Sequence of chain 1.K:
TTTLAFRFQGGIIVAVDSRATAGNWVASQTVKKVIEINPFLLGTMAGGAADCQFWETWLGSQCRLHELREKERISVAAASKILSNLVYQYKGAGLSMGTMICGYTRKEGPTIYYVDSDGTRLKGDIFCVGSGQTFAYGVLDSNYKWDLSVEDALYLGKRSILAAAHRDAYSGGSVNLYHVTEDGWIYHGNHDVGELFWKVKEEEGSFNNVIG

The protein below binds the small molecule below.
Small molecule (SMILES): CC(C)C[C@H](NC(=O)[C@H](Cc1ccccc1)N=[N+]=[N-])C(=O)NCC(=O)N[C@H](CCS(C)(=O)=O)Cc1ccc(CN)cc1

Sequence of chain 1.L:
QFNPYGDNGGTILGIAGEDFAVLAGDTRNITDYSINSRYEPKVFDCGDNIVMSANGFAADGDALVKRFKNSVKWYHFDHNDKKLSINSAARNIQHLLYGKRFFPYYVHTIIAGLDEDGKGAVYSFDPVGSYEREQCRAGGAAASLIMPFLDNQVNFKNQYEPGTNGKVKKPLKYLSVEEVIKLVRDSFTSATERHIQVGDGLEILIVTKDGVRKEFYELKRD

Binding-site contacts:
Ligand atom C41 contacts residue VAL31 of chain 1.K at 3.5 Å (hydrophobic).
Ligand atom C39 contacts residue ALA49 of chain 1.K at 3.8 Å (hydrophobic).
Ligand atom O49 contacts residue THR1 of chain 1.K at 2.4 Å (h-bond).
Ligand atom C42 contacts residue MET45 of chain 1.K at 3.6 Å (hydrophobic).
Ligand atom N45 contacts residue GLN53 of chain 1.K at 3.1 Å (h-bond).
Ligand atom C17 contacts residue ALA27 of chain 1.K at 3.5 Å (hydrophobic).
Ligand atom O26 contacts residue ALA49 of chain 1.K at 3.4 Å (h-bond).
Ligand atom N27 contacts residue THR21 of chain 1.K at 2.8 Å (h-bond).
Ligand atom C28 contacts residue THR21 of chain 1.K at 3.7 Å.
Ligand atom C4 contacts residue VAL128 of chain 1.L at 3.9 Å (hydrophobic).
Ligand atom N45 contacts residue SER130 of chain 1.L at 3.2 Å (h-bond).
Ligand atom N35 contacts residue GLY47 of chain 1.K at 3.0 Å (h-bond).
Ligand atom C28 contacts residue GLY47 of chain 1.K at 3.7 Å.
Ligand atom C15 contacts residue THR21 of chain 1.K at 3.6 Å.
Ligand atom C44 contacts residue GLN53 of chain 1.K at 3.8 Å.
Ligand atom C5 contacts residue PRO104 of chain 1.L at 3.8 Å (hydrophobic).
Ligand atom C46 contacts residue THR1 of chain 1.K at 1.4 Å.
Ligand atom C36 contacts residue GLY47 of chain 1.K at 3.8 Å.
Ligand atom N45 contacts residue VAL31 of chain 1.K at 3.5 Å.
Ligand atom C40 contacts residue ALA49 of chain 1.K at 3.4 Å (hydrophobic).
Ligand atom C37 contacts residue GLY47 of chain 1.K at 3.6 Å.
Ligand atom C47 contacts residue THR1 of chain 1.K at 2.5 Å.
Ligand atom C25 contacts residue THR21 of chain 1.K at 3.7 Å.
Ligand atom C47 contacts residue GLY47 of chain 1.K at 3.4 Å.
Ligand atom O49 contacts residue SER131 of chain 1.K at 2.8 Å (h-bond).
Ligand atom N35 contacts residue THR1 of chain 1.K at 3.7 Å.
Ligand atom C36 contacts residue THR1 of chain 1.K at 2.4 Å.
Ligand atom C33 contacts residue THR21 of chain 1.K at 3.8 Å.
Ligand atom C18 contacts residue ASP126 of chain 1.L at 3.8 Å.
Ligand atom C5 contacts residue PRO127 of chain 1.L at 3.8 Å (hydrophobic).
Ligand atom C43 contacts residue MET45 of chain 1.K at 3.6 Å (hydrophobic).
Ligand atom C41 contacts residue ALA49 of chain 1.K at 3.7 Å (hydrophobic).
Ligand atom C37 contacts residue THR1 of chain 1.K at 2.8 Å.
Ligand atom C44 contacts residue VAL31 of chain 1.K at 3.5 Å (hydrophobic).
Ligand atom S48 contacts residue THR1 of chain 1.K at 3.5 Å (h-bond).
Ligand atom C40 contacts residue VAL31 of chain 1.K at 3.2 Å (hydrophobic).
Ligand atom O34 contacts residue ALA20 of chain 1.K at 3.6 Å.
Ligand atom C19 contacts residue ALA27 of chain 1.K at 3.6 Å (hydrophobic).
Ligand atom O34 contacts residue THR21 of chain 1.K at 2.8 Å (h-bond).
Ligand atom N14 contacts residue ASP126 of chain 1.L at 3.4 Å (salt-bridge).